Binding-site contacts:
Ligand atom O5' contacts residue GLY365 of chain 1.G at 3.6 Å.
Ligand atom O6 contacts residue GLY413 of chain 1.G at 3.4 Å.
Ligand atom C5 contacts residue NAD1 of chain 1.JA at 3.5 Å.
Ligand atom O3' contacts residue MET385 of chain 1.G at 3.5 Å.
Ligand atom C6 contacts residue MET414 of chain 1.G at 3.5 Å (hydrophobic).
Ligand atom O2' contacts residue ASP364 of chain 1.G at 2.7 Å (salt-bridge).
Ligand atom N1 contacts residue CYS331 of chain 1.G at 3.4 Å (h-bond).
Ligand atom O3P contacts residue SER329 of chain 1.G at 2.5 Å (h-bond).
Ligand atom C2 contacts residue ILE330 of chain 1.G at 3.2 Å (hydrophobic).
Ligand atom O2P contacts residue GLY387 of chain 1.G at 2.9 Å (h-bond).
Ligand atom O3P contacts residue TYR411 of chain 1.G at 2.6 Å (h-bond).
Ligand atom P contacts residue SER329 of chain 1.G at 3.6 Å.
Ligand atom C2 contacts residue CYS331 of chain 1.G at 3.0 Å (hydrophobic).
Ligand atom O5' contacts residue GLY328 of chain 1.G at 3.6 Å.
Ligand atom O3' contacts residue SER68 of chain 1.G at 2.7 Å (h-bond).
Ligand atom C3' contacts residue SER68 of chain 1.G at 2.9 Å.
Ligand atom C3' contacts residue ASP364 of chain 1.G at 3.1 Å.
Ligand atom P contacts residue TYR411 of chain 1.G at 3.6 Å.
Ligand atom O1P contacts residue GLY328 of chain 1.G at 3.7 Å.
Ligand atom C5' contacts residue GLY387 of chain 1.G at 3.6 Å.
Ligand atom C4' contacts residue ASP364 of chain 1.G at 3.3 Å.
Ligand atom O2' contacts residue ARG322 of chain 1.G at 2.8 Å (salt-bridge).
Ligand atom C2' contacts residue ASP364 of chain 1.G at 3.5 Å.
Ligand atom C6 contacts residue GLY415 of chain 1.G at 3.7 Å.
Ligand atom C4 contacts residue NAD1 of chain 1.JA at 3.7 Å.
Ligand atom N3 contacts residue ILE330 of chain 1.G at 3.2 Å.
Ligand atom O6 contacts residue NAD1 of chain 1.JA at 3.4 Å (h-bond).
Ligand atom C5 contacts residue MET414 of chain 1.G at 3.5 Å (hydrophobic).
Ligand atom C2' contacts residue ARG322 of chain 1.G at 3.6 Å.
Ligand atom O3P contacts residue SER388 of chain 1.G at 3.5 Å.
Ligand atom O2P contacts residue SER388 of chain 1.G at 2.9 Å (h-bond).
Ligand atom N7 contacts residue MET414 of chain 1.G at 3.1 Å (h-bond).
Ligand atom O3' contacts residue ASP364 of chain 1.G at 2.5 Å (salt-bridge).
Ligand atom O1P contacts residue SER329 of chain 1.G at 3.0 Å (h-bond).
Ligand atom O1P contacts residue GLY366 of chain 1.G at 3.1 Å (h-bond).
Ligand atom O6 contacts residue MET414 of chain 1.G at 3.1 Å (h-bond).
Ligand atom N7 contacts residue NAD1 of chain 1.JA at 3.4 Å.
Ligand atom O6 contacts residue GLY415 of chain 1.G at 2.6 Å (h-bond).
Ligand atom C2' contacts residue SER68 of chain 1.G at 3.5 Å.
Ligand atom C6 contacts residue NAD1 of chain 1.JA at 3.5 Å.

The protein below binds the small molecule below.
Small molecule (SMILES): O=c1[nH]cnc2c1ncn2[C@@H]1O[C@H](COP(=O)(O)O)[C@@H](O)[C@H]1O

Sequence of chain 1.G:
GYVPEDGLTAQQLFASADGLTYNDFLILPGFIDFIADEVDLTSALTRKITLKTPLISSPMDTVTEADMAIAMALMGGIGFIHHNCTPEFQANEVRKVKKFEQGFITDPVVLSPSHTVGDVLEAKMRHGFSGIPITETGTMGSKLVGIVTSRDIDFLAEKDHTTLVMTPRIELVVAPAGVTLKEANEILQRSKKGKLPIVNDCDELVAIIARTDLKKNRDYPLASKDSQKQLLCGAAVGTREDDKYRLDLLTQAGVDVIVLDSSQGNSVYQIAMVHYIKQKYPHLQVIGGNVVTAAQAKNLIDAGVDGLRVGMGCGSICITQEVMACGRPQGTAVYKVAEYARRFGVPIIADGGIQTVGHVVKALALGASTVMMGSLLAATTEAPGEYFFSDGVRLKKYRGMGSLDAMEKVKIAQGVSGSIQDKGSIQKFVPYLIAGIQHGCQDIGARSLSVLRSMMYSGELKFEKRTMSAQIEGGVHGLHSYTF